Sequence of chain 3.A:
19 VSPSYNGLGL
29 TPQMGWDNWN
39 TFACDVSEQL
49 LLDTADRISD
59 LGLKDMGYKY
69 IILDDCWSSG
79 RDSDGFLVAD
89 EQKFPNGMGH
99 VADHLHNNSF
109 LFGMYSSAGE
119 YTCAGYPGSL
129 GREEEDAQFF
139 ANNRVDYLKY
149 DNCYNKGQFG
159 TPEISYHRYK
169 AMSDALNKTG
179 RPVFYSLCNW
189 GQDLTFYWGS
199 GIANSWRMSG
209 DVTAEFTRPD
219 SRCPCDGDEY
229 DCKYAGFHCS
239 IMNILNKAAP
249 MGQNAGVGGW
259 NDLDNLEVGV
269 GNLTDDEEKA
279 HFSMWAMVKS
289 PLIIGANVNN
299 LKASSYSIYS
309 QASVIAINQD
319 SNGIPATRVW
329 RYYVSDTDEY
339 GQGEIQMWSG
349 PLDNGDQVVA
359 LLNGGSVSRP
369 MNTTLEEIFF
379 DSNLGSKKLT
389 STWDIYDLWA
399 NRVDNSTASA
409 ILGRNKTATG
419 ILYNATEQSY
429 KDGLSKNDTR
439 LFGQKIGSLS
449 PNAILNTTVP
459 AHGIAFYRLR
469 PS

Binding-site contacts:
Ligand atom C1 contacts residue ASN105 of chain 3.A at 1.4 Å.
Ligand atom O5 contacts residue ASN105 of chain 3.A at 2.4 Å (h-bond).
Ligand atom C5 contacts residue ASN105 of chain 3.A at 3.7 Å.
Ligand atom C3 contacts residue ASN105 of chain 3.A at 3.8 Å.
Ligand atom C8 contacts residue HIS98 of chain 3.A at 3.8 Å.
Ligand atom N2 contacts residue ASP101 of chain 3.A at 4.4 Å.
Ligand atom C8 contacts residue HIS102 of chain 3.A at 3.6 Å.
Ligand atom C7 contacts residue ASN105 of chain 3.A at 3.1 Å.
Ligand atom O7 contacts residue HIS102 of chain 3.A at 4.0 Å.
Ligand atom C8 contacts residue BTB1 of chain 3.L at 4.0 Å.
Ligand atom N2 contacts residue ASN105 of chain 3.A at 2.8 Å (h-bond).
Ligand atom C4 contacts residue ASN105 of chain 3.A at 4.2 Å.
Ligand atom O7 contacts residue ASN105 of chain 3.A at 2.9 Å (h-bond).
Ligand atom C8 contacts residue ASP101 of chain 3.A at 4.1 Å.
Ligand atom C2 contacts residue ASN105 of chain 3.A at 2.4 Å.
Ligand atom C8 contacts residue ASN105 of chain 3.A at 4.3 Å.
Ligand atom C7 contacts residue HIS102 of chain 3.A at 4.3 Å.

A protein and the small-molecule ligand that binds it are described below.
Small molecule (SMILES): CC(=O)N[C@@H]1[C@@H](O)[C@H](O)[C@@H](CO)O[C@H]1O